The protein below binds the small molecule below.
Small molecule (SMILES): CC(=O)N[C@H]1[C@H](O[C@H]2[C@H](O)[C@@H](NC(C)=O)CO[C@@H]2CO[C@H]2O[C@@H](C)[C@@H](O)[C@@H](O)[C@@H]2O)O[C@H](CO)[C@@H](O)[C@@H]1O

Binding-site contacts:
Ligand atom C6 contacts residue PHE278 of chain 8.A at 4.4 Å (hydrophobic).
Ligand atom O5 contacts residue ASN241 of chain 8.A at 2.5 Å (h-bond).
Ligand atom O7 contacts residue PRO281 of chain 8.A at 3.3 Å.
Ligand atom C5 contacts residue ASN245 of chain 8.A at 4.1 Å.
Ligand atom O7 contacts residue ASN241 of chain 8.A at 4.3 Å.
Ligand atom C1 contacts residue ASN245 of chain 8.A at 3.9 Å.
Ligand atom O5 contacts residue ASN245 of chain 8.A at 3.3 Å (h-bond).
Ligand atom C3 contacts residue PRO281 of chain 8.A at 4.2 Å (hydrophobic).
Ligand atom O5 contacts residue ASN245 of chain 8.A at 4.1 Å.
Ligand atom C5 contacts residue PRO281 of chain 8.A at 4.4 Å (hydrophobic).
Ligand atom C1 contacts residue ASN245 of chain 8.A at 4.3 Å.
Ligand atom O3 contacts residue VAL280 of chain 8.A at 4.1 Å.
Ligand atom C6 contacts residue LEU249 of chain 8.A at 3.6 Å (hydrophobic).
Ligand atom C1 contacts residue ASN241 of chain 8.A at 1.5 Å.
Ligand atom C4 contacts residue PHE278 of chain 8.A at 3.1 Å (hydrophobic).
Ligand atom C6 contacts residue ASN245 of chain 8.A at 4.2 Å.
Ligand atom O4 contacts residue PHE278 of chain 8.A at 3.6 Å.
Ligand atom C3 contacts residue ASN241 of chain 8.A at 3.8 Å.
Ligand atom O2 contacts residue PRO281 of chain 8.A at 3.7 Å.
Ligand atom O3 contacts residue PRO281 of chain 8.A at 4.3 Å.
Ligand atom C2 contacts residue ASN241 of chain 8.A at 2.5 Å.
Ligand atom C5 contacts residue PHE278 of chain 8.A at 3.9 Å (hydrophobic).
Ligand atom O5 contacts residue PRO281 of chain 8.A at 4.4 Å.
Ligand atom N2 contacts residue ASN241 of chain 8.A at 2.9 Å (h-bond).
Ligand atom C8 contacts residue LYS248 of chain 8.A at 3.7 Å.
Ligand atom O6 contacts residue ASN245 of chain 8.A at 4.4 Å.
Ligand atom C5 contacts residue ASN245 of chain 8.A at 3.9 Å.
Ligand atom C4 contacts residue ASN241 of chain 8.A at 4.3 Å.
Ligand atom C3 contacts residue PHE278 of chain 8.A at 3.9 Å (hydrophobic).
Ligand atom C6 contacts residue ASN245 of chain 8.A at 3.3 Å.
Ligand atom C7 contacts residue PRO281 of chain 8.A at 4.4 Å (hydrophobic).
Ligand atom C5 contacts residue ASN241 of chain 8.A at 3.8 Å.
Ligand atom O3 contacts residue PRO281 of chain 8.A at 3.8 Å.
Ligand atom C7 contacts residue ASN241 of chain 8.A at 3.7 Å.
Ligand atom O3 contacts residue PHE278 of chain 8.A at 4.2 Å.

Sequence of chain 8.A:
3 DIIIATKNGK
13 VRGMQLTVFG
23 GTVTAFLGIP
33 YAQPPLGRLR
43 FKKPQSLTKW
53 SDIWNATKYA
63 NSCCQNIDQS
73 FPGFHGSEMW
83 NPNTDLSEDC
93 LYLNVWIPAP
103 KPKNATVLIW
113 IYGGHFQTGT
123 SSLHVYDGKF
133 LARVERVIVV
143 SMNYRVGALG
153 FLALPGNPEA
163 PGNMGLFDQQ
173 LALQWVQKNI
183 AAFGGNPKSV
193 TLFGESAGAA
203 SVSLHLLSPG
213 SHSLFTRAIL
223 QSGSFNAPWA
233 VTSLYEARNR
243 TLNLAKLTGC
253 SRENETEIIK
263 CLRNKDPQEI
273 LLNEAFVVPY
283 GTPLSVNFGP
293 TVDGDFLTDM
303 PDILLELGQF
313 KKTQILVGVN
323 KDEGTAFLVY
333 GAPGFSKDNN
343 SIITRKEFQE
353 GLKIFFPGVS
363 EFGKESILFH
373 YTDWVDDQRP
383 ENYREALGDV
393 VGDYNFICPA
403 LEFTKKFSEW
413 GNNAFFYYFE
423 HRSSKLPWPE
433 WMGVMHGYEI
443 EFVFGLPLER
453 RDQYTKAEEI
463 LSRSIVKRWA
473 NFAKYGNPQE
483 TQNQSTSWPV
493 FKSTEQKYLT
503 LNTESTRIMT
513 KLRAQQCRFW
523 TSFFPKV